This protein binds this small molecule.
Small molecule (SMILES): CCN(C)c1nc(Sc2ccc(F)cc2)c2[nH]cnc2n1

Binding-site contacts:
Ligand atom C6 contacts residue PHE283 of chain 1.A at 3.9 Å (hydrophobic).
Ligand atom N7 contacts residue ILE246 of chain 1.A at 3.6 Å.
Ligand atom C3 contacts residue PHE250 of chain 1.A at 3.9 Å (hydrophobic).
Ligand atom C17 contacts residue PHE250 of chain 1.A at 4.2 Å (hydrophobic).
Ligand atom C9 contacts residue GLN280 of chain 1.A at 2.8 Å.
Ligand atom S10 contacts residue LEU229 of chain 1.A at 4.0 Å.
Ligand atom N1 contacts residue PHE283 of chain 1.A at 3.6 Å.
Ligand atom S10 contacts residue ILE246 of chain 1.A at 4.4 Å.
Ligand atom C3 contacts residue PHE283 of chain 1.A at 3.6 Å (hydrophobic).
Ligand atom C20 contacts residue MET267 of chain 1.A at 3.9 Å (hydrophobic).
Ligand atom N11 contacts residue MET267 of chain 1.A at 3.5 Å (h-bond).
Ligand atom C15 contacts residue PHE250 of chain 1.A at 4.0 Å (hydrophobic).
Ligand atom C19 contacts residue PHE283 of chain 1.A at 4.3 Å (hydrophobic).
Ligand atom C18 contacts residue LEU189 of chain 1.A at 3.5 Å (hydrophobic).
Ligand atom C21 contacts residue MET267 of chain 1.A at 3.7 Å (hydrophobic).
Ligand atom N7 contacts residue PHE283 of chain 1.A at 4.0 Å.
Ligand atom C5 contacts residue PHE283 of chain 1.A at 3.7 Å (hydrophobic).
Ligand atom N7 contacts residue GLN280 of chain 1.A at 4.0 Å.
Ligand atom C17 contacts residue HIS79 of chain 1.A at 4.3 Å.
Ligand atom N11 contacts residue PHE250 of chain 1.A at 4.2 Å.
Ligand atom C6 contacts residue ILE246 of chain 1.A at 4.3 Å (hydrophobic).
Ligand atom C12 contacts residue PHE250 of chain 1.A at 4.3 Å (hydrophobic).
Ligand atom N8 contacts residue PHE283 of chain 1.A at 3.9 Å.
Ligand atom N11 contacts residue PHE283 of chain 1.A at 4.0 Å.
Ligand atom N8 contacts residue GLN280 of chain 1.A at 2.3 Å (h-bond).
Ligand atom N1 contacts residue PHE250 of chain 1.A at 3.9 Å.
Ligand atom C9 contacts residue PHE283 of chain 1.A at 4.1 Å (hydrophobic).
Ligand atom C9 contacts residue ILE246 of chain 1.A at 4.2 Å (hydrophobic).
Ligand atom C16 contacts residue LEU189 of chain 1.A at 3.7 Å (hydrophobic).
Ligand atom N2 contacts residue PHE250 of chain 1.A at 4.1 Å.
Ligand atom N2 contacts residue GLN280 of chain 1.A at 4.3 Å.
Ligand atom S10 contacts residue PHE283 of chain 1.A at 4.3 Å.
Ligand atom C4 contacts residue PHE283 of chain 1.A at 3.8 Å (hydrophobic).
Ligand atom N2 contacts residue PHE283 of chain 1.A at 3.5 Å.
Ligand atom C20 contacts residue LEU189 of chain 1.A at 4.2 Å (hydrophobic).
Ligand atom C19 contacts residue MET267 of chain 1.A at 2.7 Å (hydrophobic).
Ligand atom C21 contacts residue PHE283 of chain 1.A at 4.2 Å (hydrophobic).
Ligand atom N8 contacts residue TYR247 of chain 1.A at 4.3 Å.
Ligand atom C4 contacts residue PHE250 of chain 1.A at 4.3 Å (hydrophobic).
Ligand atom C5 contacts residue GLN280 of chain 1.A at 3.5 Å.

Sequence of chain 1.A:
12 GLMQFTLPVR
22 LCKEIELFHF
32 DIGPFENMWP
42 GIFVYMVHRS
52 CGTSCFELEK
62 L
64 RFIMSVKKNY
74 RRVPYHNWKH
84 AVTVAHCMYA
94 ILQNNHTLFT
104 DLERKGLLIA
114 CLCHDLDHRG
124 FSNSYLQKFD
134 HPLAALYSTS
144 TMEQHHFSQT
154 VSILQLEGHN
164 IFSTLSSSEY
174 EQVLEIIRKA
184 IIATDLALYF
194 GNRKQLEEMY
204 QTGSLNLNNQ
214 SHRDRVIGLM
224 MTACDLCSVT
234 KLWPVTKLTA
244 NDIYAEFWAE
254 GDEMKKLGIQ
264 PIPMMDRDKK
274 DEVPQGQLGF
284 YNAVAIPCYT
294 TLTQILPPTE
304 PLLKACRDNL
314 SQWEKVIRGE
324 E